Sequence of chain 1.A:
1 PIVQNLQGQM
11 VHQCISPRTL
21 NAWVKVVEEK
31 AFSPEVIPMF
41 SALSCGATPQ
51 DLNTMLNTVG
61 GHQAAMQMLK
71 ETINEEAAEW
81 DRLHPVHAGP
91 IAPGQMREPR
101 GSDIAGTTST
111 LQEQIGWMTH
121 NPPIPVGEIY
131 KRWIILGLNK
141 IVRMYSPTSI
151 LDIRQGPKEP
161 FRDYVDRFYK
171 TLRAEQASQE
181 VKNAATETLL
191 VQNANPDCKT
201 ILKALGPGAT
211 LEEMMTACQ

A protein and the small-molecule ligand that binds it are described below.
Small molecule (SMILES): Nc1cccc2c1[nH]c(=O)n2Cc1ccccc1

Sequence of chain 6.A:
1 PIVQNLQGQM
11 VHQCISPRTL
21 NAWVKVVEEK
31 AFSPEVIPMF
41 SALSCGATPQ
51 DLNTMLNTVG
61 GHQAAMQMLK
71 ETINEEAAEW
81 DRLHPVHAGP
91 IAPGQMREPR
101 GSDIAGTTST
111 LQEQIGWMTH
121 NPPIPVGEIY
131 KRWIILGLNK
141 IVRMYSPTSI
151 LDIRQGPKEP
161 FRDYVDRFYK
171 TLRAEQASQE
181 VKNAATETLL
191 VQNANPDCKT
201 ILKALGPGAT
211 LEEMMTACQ

Binding-site contacts:
Ligand atom C04 contacts residue LYS70 of chain 6.A at 3.6 Å.
Ligand atom C05 contacts residue ILE73 of chain 6.A at 3.5 Å (hydrophobic).
Ligand atom C16 contacts residue LYS70 of chain 6.A at 3.7 Å.
Ligand atom N08 contacts residue ASN57 of chain 6.A at 2.5 Å (h-bond).
Ligand atom C05 contacts residue LEU56 of chain 6.A at 3.9 Å (hydrophobic).
Ligand atom O10 contacts residue ASN57 of chain 6.A at 3.2 Å (h-bond).
Ligand atom C07 contacts residue ASN57 of chain 6.A at 3.4 Å.
Ligand atom O10 contacts residue ASN53 of chain 6.A at 3.6 Å.
Ligand atom C12 contacts residue TYR130 of chain 6.A at 3.2 Å (hydrophobic).
Ligand atom C04 contacts residue LEU56 of chain 6.A at 3.7 Å (hydrophobic).
Ligand atom C13 contacts residue THR107 of chain 6.A at 3.9 Å.
Ligand atom C02 contacts residue LEU56 of chain 6.A at 3.8 Å (hydrophobic).
Ligand atom C15 contacts residue ASN74 of chain 6.A at 3.1 Å.
Ligand atom C15 contacts residue ILE73 of chain 6.A at 3.6 Å (hydrophobic).
Ligand atom N01 contacts residue MET66 of chain 6.A at 3.9 Å.
Ligand atom C05 contacts residue LYS70 of chain 6.A at 3.6 Å.
Ligand atom C04 contacts residue LEU69 of chain 6.A at 3.7 Å (hydrophobic).
Ligand atom C03 contacts residue LEU69 of chain 6.A at 3.9 Å (hydrophobic).
Ligand atom C15 contacts residue EDO1 of chain 6.B at 3.6 Å.
Ligand atom C17 contacts residue LYS70 of chain 6.A at 3.7 Å.
Ligand atom C12 contacts residue ASN53 of chain 6.A at 3.2 Å.
Ligand atom C09 contacts residue ASN53 of chain 6.A at 3.5 Å.
Ligand atom C15 contacts residue LYS70 of chain 6.A at 3.6 Å.
Ligand atom N11 contacts residue ASN53 of chain 6.A at 3.2 Å (h-bond).
Ligand atom C14 contacts residue EDO1 of chain 6.B at 3.8 Å.
Ligand atom C04 contacts residue ILE73 of chain 6.A at 3.8 Å (hydrophobic).
Ligand atom C07 contacts residue LYS70 of chain 6.A at 3.8 Å.
Ligand atom C04 contacts residue MET66 of chain 6.A at 3.7 Å (hydrophobic).
Ligand atom C16 contacts residue ASN74 of chain 6.A at 3.2 Å.
Ligand atom N01 contacts residue LEU56 of chain 6.A at 3.5 Å (h-bond).
Ligand atom C03 contacts residue MET66 of chain 6.A at 3.5 Å (hydrophobic).
Ligand atom C06 contacts residue ASN53 of chain 6.A at 4.0 Å.
Ligand atom C14 contacts residue ILE73 of chain 6.A at 3.5 Å (hydrophobic).
Ligand atom C02 contacts residue ASN57 of chain 6.A at 3.7 Å.
Ligand atom C09 contacts residue ASN57 of chain 6.A at 3.5 Å.
Ligand atom C18 contacts residue LYS70 of chain 6.A at 3.9 Å.
Ligand atom C03 contacts residue LEU56 of chain 6.A at 3.9 Å (hydrophobic).
Ligand atom N01 contacts residue ASN57 of chain 6.A at 3.1 Å (h-bond).
Ligand atom N11 contacts residue TYR130 of chain 6.A at 3.8 Å.
Ligand atom C17 contacts residue GLN179 of chain 1.A at 3.9 Å.